Binding-site contacts:
Ligand atom C15 contacts residue HIS235 of chain 1.A at 3.3 Å.
Ligand atom N contacts residue LEU100 of chain 1.A at 3.3 Å.
Ligand atom O contacts residue LYS103 of chain 1.A at 2.9 Å (salt-bridge).
Ligand atom C17 contacts residue PRO236 of chain 1.A at 3.8 Å (hydrophobic).
Ligand atom C19 contacts residue LYS104 of chain 1.A at 3.7 Å.
Ligand atom C12 contacts residue VAL106 of chain 1.A at 3.5 Å (hydrophobic).
Ligand atom C19 contacts residue PRO236 of chain 1.A at 3.4 Å (hydrophobic).
Ligand atom C18 contacts residue PRO236 of chain 1.A at 3.7 Å (hydrophobic).
Ligand atom N13 contacts residue PRO236 of chain 1.A at 3.6 Å.
Ligand atom C21 contacts residue HIS235 of chain 1.A at 3.7 Å.
Ligand atom CE contacts residue PHE227 of chain 1.A at 3.7 Å (hydrophobic).
Ligand atom C16 contacts residue PRO236 of chain 1.A at 3.6 Å (hydrophobic).
Ligand atom C21 contacts residue PRO236 of chain 1.A at 3.5 Å (hydrophobic).
Ligand atom CC contacts residue TYR188 of chain 1.A at 3.3 Å (hydrophobic).
Ligand atom CB contacts residue LEU100 of chain 1.A at 3.6 Å (hydrophobic).
Ligand atom C2 contacts residue LEU100 of chain 1.A at 3.8 Å (hydrophobic).
Ligand atom C11 contacts residue TYR318 of chain 1.A at 3.8 Å (hydrophobic).
Ligand atom N10 contacts residue TYR318 of chain 1.A at 3.6 Å.
Ligand atom C3 contacts residue LEU100 of chain 1.A at 3.6 Å (hydrophobic).
Ligand atom C8 contacts residue LYS101 of chain 1.A at 3.4 Å.
Ligand atom C9 contacts residue LYS101 of chain 1.A at 3.6 Å.
Ligand atom C11 contacts residue LEU234 of chain 1.A at 3.6 Å (hydrophobic).
Ligand atom C9 contacts residue TYR318 of chain 1.A at 3.4 Å (hydrophobic).
Ligand atom O contacts residue LYS102 of chain 1.A at 3.4 Å.
Ligand atom C5 contacts residue TYR181 of chain 1.A at 3.7 Å (hydrophobic).
Ligand atom N13 contacts residue LYS103 of chain 1.A at 3.0 Å (salt-bridge).
Ligand atom C14 contacts residue PRO236 of chain 1.A at 3.8 Å (hydrophobic).
Ligand atom C5 contacts residue TYR188 of chain 1.A at 3.0 Å (hydrophobic).
Ligand atom C15 contacts residue PRO236 of chain 1.A at 3.7 Å (hydrophobic).
Ligand atom C4 contacts residue TYR188 of chain 1.A at 3.4 Å (hydrophobic).
Ligand atom CE contacts residue PRO225 of chain 1.A at 3.3 Å (hydrophobic).
Ligand atom C14 contacts residue VAL106 of chain 1.A at 3.5 Å (hydrophobic).
Ligand atom CE contacts residue GLU224 of chain 1.A at 2.9 Å.
Ligand atom CA contacts residue LEU100 of chain 1.A at 3.6 Å (hydrophobic).
Ligand atom C14 contacts residue HIS235 of chain 1.A at 3.7 Å.
Ligand atom C20 contacts residue PRO236 of chain 1.A at 3.4 Å (hydrophobic).
Ligand atom N13 contacts residue VAL106 of chain 1.A at 3.4 Å.
Ligand atom OS2 contacts residue PRO226 of chain 1.A at 3.5 Å (h-bond).
Ligand atom OS2 contacts residue LEU234 of chain 1.A at 3.8 Å.
Ligand atom C6 contacts residue TYR188 of chain 1.A at 3.6 Å (hydrophobic).

A small-molecule ligand and the protein it binds are described below.
Small molecule (SMILES): CC(C)Nc1cccnc1N1CCN(C(=O)c2cc3cc(NS(C)(=O)=O)ccc3[nH]2)CC1

Sequence of chain 1.A:
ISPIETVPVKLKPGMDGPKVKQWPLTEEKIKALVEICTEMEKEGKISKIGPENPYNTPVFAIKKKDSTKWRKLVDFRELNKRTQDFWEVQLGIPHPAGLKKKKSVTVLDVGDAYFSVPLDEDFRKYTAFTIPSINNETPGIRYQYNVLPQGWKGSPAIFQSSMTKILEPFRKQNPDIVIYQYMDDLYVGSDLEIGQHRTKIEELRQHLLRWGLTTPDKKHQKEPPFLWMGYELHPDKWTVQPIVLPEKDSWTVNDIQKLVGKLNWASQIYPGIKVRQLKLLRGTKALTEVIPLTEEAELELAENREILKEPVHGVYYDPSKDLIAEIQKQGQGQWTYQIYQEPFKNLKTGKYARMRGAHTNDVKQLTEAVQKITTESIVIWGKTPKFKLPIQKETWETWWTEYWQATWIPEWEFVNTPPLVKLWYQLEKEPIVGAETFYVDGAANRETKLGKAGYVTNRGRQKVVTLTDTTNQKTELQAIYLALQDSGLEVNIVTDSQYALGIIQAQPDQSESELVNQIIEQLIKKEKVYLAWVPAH